Binding-site contacts:
Ligand atom OAA contacts residue TYR270 of chain 3.A at 4.0 Å.
Ligand atom CAH contacts residue LEU352 of chain 3.A at 4.5 Å (hydrophobic).
Ligand atom CAI contacts residue FAD1 of chain 3.B at 4.4 Å.
Ligand atom CAD contacts residue LEU213 of chain 3.A at 3.7 Å (hydrophobic).
Ligand atom OAB contacts residue ARG211 of chain 3.A at 2.8 Å (salt-bridge).
Ligand atom CAE contacts residue ARG211 of chain 3.A at 3.8 Å.
Ligand atom NAG contacts residue ALA296 of chain 3.A at 3.5 Å (h-bond).
Ligand atom NAG contacts residue PRO295 of chain 3.A at 3.3 Å (h-bond).
Ligand atom CAE contacts residue ALA296 of chain 3.A at 3.4 Å (hydrophobic).
Ligand atom OAC contacts residue FAD1 of chain 3.B at 3.4 Å (h-bond).
Ligand atom CAH contacts residue ALA296 of chain 3.A at 3.9 Å (hydrophobic).
Ligand atom CAE contacts residue LEU352 of chain 3.A at 3.8 Å (hydrophobic).
Ligand atom OAA contacts residue ARG211 of chain 3.A at 3.4 Å (salt-bridge).
Ligand atom NAG contacts residue ALA298 of chain 3.A at 4.3 Å.
Ligand atom CAD contacts residue PRO295 of chain 3.A at 3.4 Å (hydrophobic).
Ligand atom OAB contacts residue ALA296 of chain 3.A at 3.6 Å.
Ligand atom CAE contacts residue PRO295 of chain 3.A at 3.3 Å (hydrophobic).
Ligand atom CAI contacts residue PRO295 of chain 3.A at 3.5 Å (hydrophobic).
Ligand atom CAJ contacts residue ARG211 of chain 3.A at 3.7 Å.
Ligand atom OAC contacts residue PRO295 of chain 3.A at 4.2 Å.
Ligand atom CAH contacts residue ARG211 of chain 3.A at 3.2 Å.
Ligand atom CAF contacts residue LEU213 of chain 3.A at 4.3 Å (hydrophobic).
Ligand atom OAA contacts residue PRO295 of chain 3.A at 3.9 Å.
Ligand atom CAJ contacts residue PRO295 of chain 3.A at 3.4 Å (hydrophobic).
Ligand atom OAB contacts residue LEU352 of chain 3.A at 3.5 Å.
Ligand atom CAD contacts residue ALA298 of chain 3.A at 4.0 Å (hydrophobic).
Ligand atom OAC contacts residue LEU213 of chain 3.A at 4.0 Å.
Ligand atom CAH contacts residue MET227 of chain 3.A at 4.4 Å (hydrophobic).
Ligand atom OAA contacts residue MET227 of chain 3.A at 4.0 Å.
Ligand atom NAG contacts residue LEU213 of chain 3.A at 4.1 Å.
Ligand atom CAJ contacts residue ALA296 of chain 3.A at 3.9 Å (hydrophobic).
Ligand atom CAF contacts residue MET227 of chain 3.A at 4.5 Å (hydrophobic).
Ligand atom CAI contacts residue LEU213 of chain 3.A at 3.8 Å (hydrophobic).
Ligand atom OAC contacts residue TYR223 of chain 3.A at 3.8 Å.
Ligand atom NAG contacts residue TYR82 of chain 3.A at 4.1 Å.
Ligand atom CAH contacts residue PRO295 of chain 3.A at 4.2 Å (hydrophobic).
Ligand atom CAF contacts residue PRO295 of chain 3.A at 3.5 Å (hydrophobic).

A small-molecule ligand and the protein it binds are described below.
Small molecule (SMILES): O=C(O)c1cncc(O)c1

Sequence of chain 3.A:
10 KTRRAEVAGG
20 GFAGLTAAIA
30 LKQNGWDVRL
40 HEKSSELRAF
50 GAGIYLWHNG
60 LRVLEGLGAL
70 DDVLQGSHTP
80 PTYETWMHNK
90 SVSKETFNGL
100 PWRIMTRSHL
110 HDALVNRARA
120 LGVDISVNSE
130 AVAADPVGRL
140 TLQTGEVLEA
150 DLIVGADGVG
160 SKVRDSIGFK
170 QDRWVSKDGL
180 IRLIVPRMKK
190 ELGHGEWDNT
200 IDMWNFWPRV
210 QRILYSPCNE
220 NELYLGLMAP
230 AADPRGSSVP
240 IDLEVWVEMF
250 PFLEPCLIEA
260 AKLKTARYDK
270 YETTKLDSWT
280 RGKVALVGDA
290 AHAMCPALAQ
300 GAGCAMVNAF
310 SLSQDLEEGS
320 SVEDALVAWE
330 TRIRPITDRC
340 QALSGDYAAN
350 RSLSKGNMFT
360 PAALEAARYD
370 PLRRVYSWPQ